The protein below binds the small molecule below.
Small molecule (SMILES): CCC[C@H](O)CO

Sequence of chain 1.A:
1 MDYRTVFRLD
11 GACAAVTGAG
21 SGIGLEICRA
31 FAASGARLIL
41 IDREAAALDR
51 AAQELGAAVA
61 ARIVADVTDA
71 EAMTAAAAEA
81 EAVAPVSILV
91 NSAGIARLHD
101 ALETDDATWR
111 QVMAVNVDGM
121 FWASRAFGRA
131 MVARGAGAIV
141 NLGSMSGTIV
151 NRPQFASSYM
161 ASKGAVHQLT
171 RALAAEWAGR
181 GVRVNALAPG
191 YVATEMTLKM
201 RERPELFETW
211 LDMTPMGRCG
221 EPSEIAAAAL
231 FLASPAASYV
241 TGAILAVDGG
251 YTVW

Binding-site contacts:
Ligand atom O1 contacts residue VAL64 of chain 1.A at 3.9 Å.
Ligand atom C5 contacts residue ASP49 of chain 1.A at 3.0 Å.
Ligand atom C4 contacts residue ARG62 of chain 1.A at 4.0 Å.
Ligand atom C4 contacts residue ALA45 of chain 1.A at 3.3 Å (hydrophobic).
Ligand atom C4 contacts residue ASP49 of chain 1.A at 4.2 Å.
Ligand atom C5 contacts residue ALA45 of chain 1.A at 3.4 Å (hydrophobic).
Ligand atom C5 contacts residue ARG62 of chain 1.A at 3.2 Å.
Ligand atom C3 contacts residue ARG62 of chain 1.A at 4.3 Å.
Ligand atom C5 contacts residue LEU48 of chain 1.A at 3.8 Å (hydrophobic).
Ligand atom O1 contacts residue ALA45 of chain 1.A at 3.3 Å.
Ligand atom C4 contacts residue LEU48 of chain 1.A at 4.3 Å (hydrophobic).
Ligand atom C1 contacts residue ALA45 of chain 1.A at 4.5 Å (hydrophobic).
Ligand atom O2 contacts residue ALA45 of chain 1.A at 4.0 Å.
Ligand atom C4 contacts residue VAL64 of chain 1.A at 4.2 Å (hydrophobic).